This protein binds this small molecule.
Small molecule (SMILES): COc1cc(-c2ccc3c(c2)OCCN3C)cc(C)c1O

Binding-site contacts:
Ligand atom C06 contacts residue PHE347 of chain 1.A at 3.8 Å (hydrophobic).
Ligand atom O05 contacts residue TYR350 of chain 1.A at 2.4 Å (h-bond).
Ligand atom C12 contacts residue HIS368 of chain 1.A at 3.3 Å.
Ligand atom C06 contacts residue ASN364 of chain 1.A at 4.0 Å.
Ligand atom C04 contacts residue TYR350 of chain 1.A at 3.7 Å (hydrophobic).
Ligand atom C22 contacts residue HIS368 of chain 1.A at 3.4 Å.
Ligand atom O05 contacts residue LYS365 of chain 1.A at 3.9 Å.
Ligand atom C09 contacts residue HIS368 of chain 1.A at 3.4 Å.
Ligand atom C11 contacts residue HIS368 of chain 1.A at 3.4 Å.
Ligand atom C04 contacts residue LYS365 of chain 1.A at 3.6 Å.
Ligand atom C03 contacts residue HIS368 of chain 1.A at 4.0 Å.
Ligand atom C19 contacts residue GLU371 of chain 1.A at 4.0 Å.
Ligand atom C11 contacts residue LYS365 of chain 1.A at 3.0 Å.
Ligand atom C12 contacts residue PHE347 of chain 1.A at 3.8 Å (hydrophobic).
Ligand atom C21 contacts residue HIS368 of chain 1.A at 3.9 Å.
Ligand atom C15 contacts residue HIS368 of chain 1.A at 4.3 Å.
Ligand atom C03 contacts residue ASN364 of chain 1.A at 4.1 Å.
Ligand atom O05 contacts residue ASN364 of chain 1.A at 3.1 Å.
Ligand atom C04 contacts residue ASN364 of chain 1.A at 3.5 Å.
Ligand atom C09 contacts residue PHE347 of chain 1.A at 3.6 Å (hydrophobic).
Ligand atom C03 contacts residue PHE347 of chain 1.A at 3.4 Å (hydrophobic).
Ligand atom O20 contacts residue HIS368 of chain 1.A at 4.4 Å.
Ligand atom C10 contacts residue HIS368 of chain 1.A at 3.1 Å.
Ligand atom C13 contacts residue HIS368 of chain 1.A at 3.6 Å.
Ligand atom O07 contacts residue ASN364 of chain 1.A at 3.5 Å (h-bond).
Ligand atom C08 contacts residue ASN364 of chain 1.A at 3.2 Å.
Ligand atom C11 contacts residue PHE347 of chain 1.A at 3.4 Å (hydrophobic).
Ligand atom O07 contacts residue TYR350 of chain 1.A at 4.0 Å.
Ligand atom C06 contacts residue HIS368 of chain 1.A at 4.1 Å.
Ligand atom O05 contacts residue PHE347 of chain 1.A at 4.3 Å.
Ligand atom C01 contacts residue PHE347 of chain 1.A at 3.9 Å (hydrophobic).
Ligand atom C06 contacts residue TYR350 of chain 1.A at 4.3 Å (hydrophobic).
Ligand atom C01 contacts residue LYS365 of chain 1.A at 1.2 Å.
Ligand atom C14 contacts residue HIS368 of chain 1.A at 4.1 Å.
Ligand atom C13 contacts residue PHE347 of chain 1.A at 4.2 Å (hydrophobic).
Ligand atom C10 contacts residue PHE347 of chain 1.A at 3.3 Å (hydrophobic).
Ligand atom C03 contacts residue LYS365 of chain 1.A at 2.4 Å.
Ligand atom C01 contacts residue ASN364 of chain 1.A at 4.3 Å.
Ligand atom O07 contacts residue PHE347 of chain 1.A at 4.3 Å.
Ligand atom C04 contacts residue PHE347 of chain 1.A at 3.9 Å (hydrophobic).

Sequence of chain 1.A:
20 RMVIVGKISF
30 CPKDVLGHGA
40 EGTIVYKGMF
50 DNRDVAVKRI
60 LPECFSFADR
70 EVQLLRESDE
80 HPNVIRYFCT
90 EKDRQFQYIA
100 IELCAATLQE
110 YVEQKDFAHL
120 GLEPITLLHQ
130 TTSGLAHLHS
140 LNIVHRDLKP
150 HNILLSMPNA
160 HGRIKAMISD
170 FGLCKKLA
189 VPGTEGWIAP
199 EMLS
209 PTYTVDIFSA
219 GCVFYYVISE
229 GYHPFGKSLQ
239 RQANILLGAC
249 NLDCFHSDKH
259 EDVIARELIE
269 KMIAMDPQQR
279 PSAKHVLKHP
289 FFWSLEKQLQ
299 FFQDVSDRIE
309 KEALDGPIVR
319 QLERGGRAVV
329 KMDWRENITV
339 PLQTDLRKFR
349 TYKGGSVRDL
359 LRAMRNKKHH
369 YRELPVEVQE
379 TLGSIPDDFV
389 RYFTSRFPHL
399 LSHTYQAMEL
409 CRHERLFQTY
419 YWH